The small molecule below binds the protein below.
Small molecule (SMILES): Nc1ccn([C@H]2C[C@H](O[P](=O)(O)OC[C@H]3O[C@@H](n4cnc5c(N)ncnc54)C[C@@H]3O)[C@@H](CO)O2)c(=O)n1

Binding-site contacts:
Ligand atom N6 contacts residue SER415 of chain 6.A at 3.8 Å.
Ligand atom C4 contacts residue PRO203 of chain 6.A at 4.1 Å (hydrophobic).
Ligand atom C5 contacts residue ASP201 of chain 6.A at 3.3 Å.
Ligand atom C2 contacts residue PRO203 of chain 6.A at 4.0 Å (hydrophobic).
Ligand atom C6 contacts residue SER415 of chain 6.A at 4.1 Å.
Ligand atom N6 contacts residue VAL202 of chain 6.A at 4.2 Å.
Ligand atom N1 contacts residue VAL202 of chain 6.A at 3.5 Å.
Ligand atom N6 contacts residue GLY422 of chain 6.A at 3.3 Å (h-bond).
Ligand atom N1 contacts residue GLY422 of chain 6.A at 2.9 Å (h-bond).
Ligand atom C5 contacts residue PRO203 of chain 6.A at 4.0 Å (hydrophobic).
Ligand atom C4 contacts residue ASP201 of chain 6.A at 3.5 Å.
Ligand atom C6 contacts residue PRO203 of chain 6.A at 4.0 Å (hydrophobic).
Ligand atom N7 contacts residue SER415 of chain 6.A at 3.9 Å.
Ligand atom C6 contacts residue GLY422 of chain 6.A at 3.7 Å.
Ligand atom C6 contacts residue VAL202 of chain 6.A at 4.2 Å (hydrophobic).
Ligand atom O3' contacts residue PRO414 of chain 6.A at 4.2 Å.
Ligand atom N7 contacts residue PRO203 of chain 6.A at 4.1 Å.
Ligand atom C5 contacts residue PRO203 of chain 6.A at 3.8 Å (hydrophobic).
Ligand atom C5 contacts residue ARG91 of chain 6.A at 4.2 Å.
Ligand atom C5 contacts residue VAL202 of chain 6.A at 3.6 Å (hydrophobic).
Ligand atom C2 contacts residue VAL202 of chain 6.A at 4.1 Å (hydrophobic).
Ligand atom C8 contacts residue HIS413 of chain 6.A at 3.9 Å.
Ligand atom N4 contacts residue VAL202 of chain 6.A at 2.9 Å (h-bond).
Ligand atom C6 contacts residue VAL202 of chain 6.A at 4.1 Å (hydrophobic).
Ligand atom N7 contacts residue HIS413 of chain 6.A at 4.2 Å.
Ligand atom C2 contacts residue GLY422 of chain 6.A at 3.2 Å.
Ligand atom C4 contacts residue PRO203 of chain 6.A at 4.0 Å (hydrophobic).
Ligand atom N4 contacts residue ASP201 of chain 6.A at 2.6 Å.
Ligand atom N6 contacts residue GLY420 of chain 6.A at 3.7 Å.
Ligand atom C6 contacts residue PRO203 of chain 6.A at 4.0 Å (hydrophobic).
Ligand atom N7 contacts residue ASN392 of chain 6.A at 4.2 Å.
Ligand atom C2' contacts residue PRO203 of chain 6.A at 3.3 Å (hydrophobic).
Ligand atom N3 contacts residue ASP201 of chain 6.A at 4.2 Å.
Ligand atom N6 contacts residue PHE421 of chain 6.A at 3.8 Å.
Ligand atom C1' contacts residue PRO203 of chain 6.A at 4.1 Å (hydrophobic).
Ligand atom N1 contacts residue PRO203 of chain 6.A at 4.2 Å.
Ligand atom N1 contacts residue PRO203 of chain 6.A at 3.8 Å.
Ligand atom C2' contacts residue HIS413 of chain 6.A at 3.7 Å.
Ligand atom C2' contacts residue PRO414 of chain 6.A at 3.6 Å (hydrophobic).
Ligand atom C4 contacts residue VAL202 of chain 6.A at 3.7 Å (hydrophobic).

Sequence of chain 6.A:
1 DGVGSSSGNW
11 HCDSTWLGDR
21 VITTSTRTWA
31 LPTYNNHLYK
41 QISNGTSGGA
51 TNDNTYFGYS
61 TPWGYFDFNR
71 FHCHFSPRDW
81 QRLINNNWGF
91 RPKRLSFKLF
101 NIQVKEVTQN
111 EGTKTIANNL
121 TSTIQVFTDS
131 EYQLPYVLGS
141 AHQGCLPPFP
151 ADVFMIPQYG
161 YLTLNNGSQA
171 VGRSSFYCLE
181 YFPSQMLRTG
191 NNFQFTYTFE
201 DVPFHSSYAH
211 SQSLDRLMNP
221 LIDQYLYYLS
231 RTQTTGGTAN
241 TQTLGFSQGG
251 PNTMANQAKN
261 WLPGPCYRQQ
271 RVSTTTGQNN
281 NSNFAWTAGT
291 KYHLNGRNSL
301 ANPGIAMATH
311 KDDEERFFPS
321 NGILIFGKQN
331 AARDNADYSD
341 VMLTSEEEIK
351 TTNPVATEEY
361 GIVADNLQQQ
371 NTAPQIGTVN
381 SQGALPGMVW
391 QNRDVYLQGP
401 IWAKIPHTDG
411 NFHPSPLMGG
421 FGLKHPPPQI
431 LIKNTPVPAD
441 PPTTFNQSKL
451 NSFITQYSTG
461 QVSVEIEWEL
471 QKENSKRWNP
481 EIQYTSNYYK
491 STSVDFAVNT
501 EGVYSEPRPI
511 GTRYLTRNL